Binding-site contacts:
Ligand atom CA contacts residue THR144 of chain 1.C at 3.9 Å.
Ligand atom N contacts residue ASP78 of chain 1.C at 2.7 Å (salt-bridge).
Ligand atom C contacts residue THR144 of chain 1.C at 3.8 Å.
Ligand atom CE contacts residue VAL96 of chain 1.C at 4.3 Å (hydrophobic).
Ligand atom SD contacts residue VAL96 of chain 1.C at 4.2 Å.
Ligand atom CA contacts residue GLY1 of chain 1.T at 2.4 Å.
Ligand atom N contacts residue GLY1 of chain 1.T at 1.3 Å.
Ligand atom CG contacts residue ASP78 of chain 1.C at 3.7 Å.
Ligand atom C contacts residue THR81 of chain 1.C at 4.1 Å.
Ligand atom CB contacts residue ASP78 of chain 1.C at 3.6 Å.
Ligand atom SD contacts residue TYR117 of chain 1.C at 3.8 Å.
Ligand atom OXT contacts residue THR144 of chain 1.C at 2.7 Å (h-bond).
Ligand atom CE contacts residue LEU82 of chain 1.C at 4.1 Å (hydrophobic).
Ligand atom CG contacts residue GLY1 of chain 1.T at 4.3 Å.
Ligand atom CE contacts residue TYR124 of chain 1.C at 3.4 Å (hydrophobic).
Ligand atom SD contacts residue ASP78 of chain 1.C at 3.2 Å (salt-bridge).
Ligand atom O contacts residue ASP78 of chain 1.C at 4.3 Å.
Ligand atom C contacts residue ASP78 of chain 1.C at 4.4 Å.
Ligand atom O contacts residue GLY1 of chain 1.T at 3.0 Å.
Ligand atom CE contacts residue TYR117 of chain 1.C at 3.6 Å (hydrophobic).
Ligand atom CG contacts residue TYR117 of chain 1.C at 4.5 Å (hydrophobic).
Ligand atom CA contacts residue TRP148 of chain 1.C at 3.7 Å (hydrophobic).
Ligand atom SD contacts residue LEU82 of chain 1.C at 4.2 Å.
Ligand atom OXT contacts residue GLY1 of chain 1.T at 3.9 Å.
Ligand atom OXT contacts residue THR81 of chain 1.C at 4.1 Å.
Ligand atom CB contacts residue GLY1 of chain 1.T at 3.7 Å.
Ligand atom N contacts residue TRP148 of chain 1.C at 4.0 Å.
Ligand atom CB contacts residue THR144 of chain 1.C at 4.2 Å.
Ligand atom CG contacts residue TRP148 of chain 1.C at 3.8 Å (hydrophobic).
Ligand atom C contacts residue GLY1 of chain 1.T at 3.0 Å.
Ligand atom CA contacts residue ASP78 of chain 1.C at 3.6 Å.
Ligand atom CG contacts residue TYR124 of chain 1.C at 4.4 Å (hydrophobic).
Ligand atom O contacts residue THR81 of chain 1.C at 3.8 Å.
Ligand atom CB contacts residue TRP148 of chain 1.C at 4.3 Å (hydrophobic).

Sequence of chain 1.C:
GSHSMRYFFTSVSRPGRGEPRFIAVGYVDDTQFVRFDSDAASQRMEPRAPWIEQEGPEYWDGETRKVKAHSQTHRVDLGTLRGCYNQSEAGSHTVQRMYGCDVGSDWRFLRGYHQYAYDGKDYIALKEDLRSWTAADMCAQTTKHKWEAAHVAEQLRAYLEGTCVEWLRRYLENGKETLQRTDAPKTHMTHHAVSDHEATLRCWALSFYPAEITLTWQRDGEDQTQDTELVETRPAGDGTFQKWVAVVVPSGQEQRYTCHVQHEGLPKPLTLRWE

The small molecule below binds the protein below.
Small molecule (SMILES): CSCC[C@H](N)C(=O)O